Sequence of chain 1.B:
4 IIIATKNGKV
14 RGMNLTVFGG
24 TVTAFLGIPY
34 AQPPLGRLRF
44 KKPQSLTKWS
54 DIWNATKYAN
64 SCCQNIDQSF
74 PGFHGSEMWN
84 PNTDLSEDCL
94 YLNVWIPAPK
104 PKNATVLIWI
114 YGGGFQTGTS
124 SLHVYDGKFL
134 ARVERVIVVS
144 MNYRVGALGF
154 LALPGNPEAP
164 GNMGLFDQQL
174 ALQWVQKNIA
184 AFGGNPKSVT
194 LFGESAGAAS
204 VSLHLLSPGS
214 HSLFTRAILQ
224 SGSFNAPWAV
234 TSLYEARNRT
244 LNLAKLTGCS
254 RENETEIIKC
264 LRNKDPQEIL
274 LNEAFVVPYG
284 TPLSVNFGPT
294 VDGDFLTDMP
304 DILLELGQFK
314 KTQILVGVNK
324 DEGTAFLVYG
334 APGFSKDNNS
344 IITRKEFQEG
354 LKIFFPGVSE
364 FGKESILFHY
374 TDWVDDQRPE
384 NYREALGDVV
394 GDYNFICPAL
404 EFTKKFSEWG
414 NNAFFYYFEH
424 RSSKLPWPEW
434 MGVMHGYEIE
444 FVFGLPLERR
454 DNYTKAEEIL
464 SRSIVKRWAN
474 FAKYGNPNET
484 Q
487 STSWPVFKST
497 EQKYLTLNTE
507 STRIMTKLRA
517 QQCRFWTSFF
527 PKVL

The protein below binds the small molecule below.
Small molecule (SMILES): CC(=O)N[C@@H]1[C@@H](O)[C@H](O)[C@@H](CO)O[C@H]1O

Binding-site contacts:
Ligand atom C5 contacts residue ASN341 of chain 1.B at 3.7 Å.
Ligand atom O7 contacts residue ASN341 of chain 1.B at 3.9 Å.
Ligand atom C8 contacts residue ILE344 of chain 1.B at 3.8 Å (hydrophobic).
Ligand atom C5 contacts residue SER338 of chain 1.B at 4.3 Å.
Ligand atom C8 contacts residue ASN341 of chain 1.B at 4.4 Å.
Ligand atom C4 contacts residue ASN341 of chain 1.B at 4.2 Å.
Ligand atom C7 contacts residue ASN341 of chain 1.B at 3.6 Å.
Ligand atom C1 contacts residue SER338 of chain 1.B at 3.8 Å.
Ligand atom C1 contacts residue ASN341 of chain 1.B at 1.4 Å.
Ligand atom C1 contacts residue GLY336 of chain 1.B at 4.2 Å.
Ligand atom C3 contacts residue GLY336 of chain 1.B at 4.0 Å.
Ligand atom N2 contacts residue GLY336 of chain 1.B at 3.9 Å.
Ligand atom C2 contacts residue GLY336 of chain 1.B at 4.2 Å.
Ligand atom N2 contacts residue ASN341 of chain 1.B at 2.9 Å (h-bond).
Ligand atom O5 contacts residue ASN341 of chain 1.B at 2.4 Å (h-bond).
Ligand atom C2 contacts residue ASN341 of chain 1.B at 2.4 Å.
Ligand atom C8 contacts residue ASN342 of chain 1.B at 3.9 Å.
Ligand atom C3 contacts residue ASN341 of chain 1.B at 3.8 Å.
Ligand atom O5 contacts residue SER338 of chain 1.B at 3.7 Å.
Ligand atom C5 contacts residue PHE337 of chain 1.B at 4.5 Å (hydrophobic).